Sequence of chain 1.A:
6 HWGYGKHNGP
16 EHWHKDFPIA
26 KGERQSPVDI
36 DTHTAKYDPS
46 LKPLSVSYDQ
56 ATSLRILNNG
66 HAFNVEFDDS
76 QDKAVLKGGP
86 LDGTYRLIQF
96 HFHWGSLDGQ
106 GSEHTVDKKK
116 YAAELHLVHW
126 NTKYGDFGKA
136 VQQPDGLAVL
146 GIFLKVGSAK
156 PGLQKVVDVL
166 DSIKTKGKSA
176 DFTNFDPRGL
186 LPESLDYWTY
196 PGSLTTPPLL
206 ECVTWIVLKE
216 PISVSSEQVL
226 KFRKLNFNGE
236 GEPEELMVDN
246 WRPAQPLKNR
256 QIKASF

The small molecule below binds the protein below.
Small molecule (SMILES): NS(=O)(=O)c1ccc(C(=O)N2CCC(c3ccccc3)CC2)cc1

Binding-site contacts:
Ligand atom S1 contacts residue THR200 of chain 1.A at 3.8 Å.
Ligand atom C16 contacts residue GLY133 of chain 1.A at 3.9 Å.
Ligand atom O3 contacts residue GLN94 of chain 1.A at 3.9 Å.
Ligand atom C6 contacts residue GOL1 of chain 1.D at 3.9 Å.
Ligand atom O1 contacts residue LEU199 of chain 1.A at 3.2 Å.
Ligand atom O2 contacts residue VAL144 of chain 1.A at 4.0 Å.
Ligand atom C1 contacts residue HIS96 of chain 1.A at 4.0 Å.
Ligand atom N1 contacts residue HIS96 of chain 1.A at 3.2 Å (h-bond).
Ligand atom C17 contacts residue VAL136 of chain 1.A at 3.6 Å (hydrophobic).
Ligand atom C11 contacts residue LEU199 of chain 1.A at 3.8 Å (hydrophobic).
Ligand atom C3 contacts residue GLN94 of chain 1.A at 3.9 Å.
Ligand atom C5 contacts residue THR201 of chain 1.A at 3.4 Å.
Ligand atom C1 contacts residue LEU199 of chain 1.A at 4.0 Å (hydrophobic).
Ligand atom N1 contacts residue ZN1 of chain 1.B at 2.0 Å.
Ligand atom C11 contacts residue PRO203 of chain 1.A at 3.9 Å (hydrophobic).
Ligand atom O2 contacts residue HIS96 of chain 1.A at 3.2 Å.
Ligand atom O1 contacts residue THR200 of chain 1.A at 2.9 Å (h-bond).
Ligand atom S1 contacts residue HIS121 of chain 1.A at 4.0 Å.
Ligand atom C7 contacts residue GOL1 of chain 1.D at 3.6 Å.
Ligand atom C14 contacts residue PHE132 of chain 1.A at 3.6 Å (hydrophobic).
Ligand atom S1 contacts residue HIS96 of chain 1.A at 3.8 Å.
Ligand atom O1 contacts residue TRP210 of chain 1.A at 3.8 Å.
Ligand atom C2 contacts residue VAL123 of chain 1.A at 3.9 Å (hydrophobic).
Ligand atom C5 contacts residue GOL1 of chain 1.D at 3.5 Å.
Ligand atom C6 contacts residue THR201 of chain 1.A at 3.5 Å.
Ligand atom C12 contacts residue PRO203 of chain 1.A at 3.8 Å (hydrophobic).
Ligand atom C12 contacts residue LEU199 of chain 1.A at 3.8 Å (hydrophobic).
Ligand atom O2 contacts residue HIS121 of chain 1.A at 3.4 Å (h-bond).
Ligand atom C4 contacts residue GOL1 of chain 1.D at 3.4 Å.
Ligand atom C16 contacts residue VAL136 of chain 1.A at 3.7 Å (hydrophobic).
Ligand atom N1 contacts residue HIS121 of chain 1.A at 3.5 Å (h-bond).
Ligand atom O2 contacts residue ZN1 of chain 1.B at 2.9 Å.
Ligand atom N1 contacts residue HIS98 of chain 1.A at 3.3 Å (h-bond).
Ligand atom C2 contacts residue HIS96 of chain 1.A at 3.9 Å.
Ligand atom O2 contacts residue VAL123 of chain 1.A at 3.9 Å.
Ligand atom S1 contacts residue ZN1 of chain 1.B at 3.0 Å.
Ligand atom N1 contacts residue THR200 of chain 1.A at 2.7 Å (h-bond).
Ligand atom C15 contacts residue GLY133 of chain 1.A at 3.8 Å.
Ligand atom O3 contacts residue GOL1 of chain 1.D at 3.3 Å (h-bond).
Ligand atom C3 contacts residue GOL1 of chain 1.D at 3.8 Å.